A small-molecule ligand and the protein it binds are described below.
Small molecule (SMILES): CC(=O)N[C@@H]1[C@@H](O)[C@H](O)[C@@H](CO)O[C@H]1O

Binding-site contacts:
Ligand atom C8 contacts residue ASN204 of chain 1.A at 3.2 Å.
Ligand atom O5 contacts residue ASN123 of chain 1.A at 2.4 Å (h-bond).
Ligand atom C7 contacts residue ASN123 of chain 1.A at 3.4 Å.
Ligand atom O7 contacts residue ASN123 of chain 1.A at 3.3 Å (h-bond).
Ligand atom O7 contacts residue ASN204 of chain 1.A at 3.7 Å.
Ligand atom C3 contacts residue ASN123 of chain 1.A at 3.8 Å.
Ligand atom C4 contacts residue ASN123 of chain 1.A at 4.1 Å.
Ligand atom N2 contacts residue ASN123 of chain 1.A at 3.1 Å (h-bond).
Ligand atom C1 contacts residue ASN123 of chain 1.A at 1.4 Å.
Ligand atom C7 contacts residue ASN204 of chain 1.A at 3.5 Å.
Ligand atom N2 contacts residue ASN204 of chain 1.A at 4.2 Å.
Ligand atom C2 contacts residue ASN123 of chain 1.A at 2.4 Å.
Ligand atom C5 contacts residue ASN123 of chain 1.A at 3.7 Å.

Sequence of chain 1.A:
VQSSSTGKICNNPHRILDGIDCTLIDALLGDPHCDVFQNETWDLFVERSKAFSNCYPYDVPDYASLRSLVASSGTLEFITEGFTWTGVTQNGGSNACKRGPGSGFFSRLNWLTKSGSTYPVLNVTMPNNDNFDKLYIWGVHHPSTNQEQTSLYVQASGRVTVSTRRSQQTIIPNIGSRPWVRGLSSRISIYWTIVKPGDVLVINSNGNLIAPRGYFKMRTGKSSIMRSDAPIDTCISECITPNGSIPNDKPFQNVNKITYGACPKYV